Sequence of chain 1.A:
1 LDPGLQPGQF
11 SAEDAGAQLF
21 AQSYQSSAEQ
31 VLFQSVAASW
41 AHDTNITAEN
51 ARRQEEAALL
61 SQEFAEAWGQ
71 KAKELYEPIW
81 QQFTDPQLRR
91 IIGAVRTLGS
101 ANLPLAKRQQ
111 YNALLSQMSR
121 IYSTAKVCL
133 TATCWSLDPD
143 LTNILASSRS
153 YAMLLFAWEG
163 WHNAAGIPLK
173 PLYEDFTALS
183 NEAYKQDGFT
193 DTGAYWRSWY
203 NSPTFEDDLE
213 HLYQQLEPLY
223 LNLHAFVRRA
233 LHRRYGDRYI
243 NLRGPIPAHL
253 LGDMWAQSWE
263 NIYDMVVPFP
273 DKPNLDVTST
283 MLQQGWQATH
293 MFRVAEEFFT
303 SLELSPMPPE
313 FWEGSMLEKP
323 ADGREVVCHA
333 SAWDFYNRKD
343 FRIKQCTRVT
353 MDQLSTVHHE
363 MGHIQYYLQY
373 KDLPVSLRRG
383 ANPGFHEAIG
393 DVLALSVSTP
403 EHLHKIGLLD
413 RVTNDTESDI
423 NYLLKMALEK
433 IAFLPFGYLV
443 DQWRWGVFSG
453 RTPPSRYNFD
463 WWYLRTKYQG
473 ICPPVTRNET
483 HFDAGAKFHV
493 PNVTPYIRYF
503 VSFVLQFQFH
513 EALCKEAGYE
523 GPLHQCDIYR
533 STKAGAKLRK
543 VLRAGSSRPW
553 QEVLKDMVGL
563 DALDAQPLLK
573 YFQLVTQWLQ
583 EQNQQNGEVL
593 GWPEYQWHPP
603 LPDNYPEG

This small molecule binds to this protein.
Small molecule (SMILES): CC(=O)N[C@H]1[C@H](O[C@H]2[C@H](O)[C@@H](NC(C)=O)CO[C@@H]2CO[C@@H]2O[C@@H](C)[C@@H](O)[C@@H](O)[C@@H]2O)O[C@H](CO)[C@@H](O[C@@H]2O[C@H](CO)[C@@H](O)[C@H](O)[C@@H]2O)[C@@H]1O

Binding-site contacts:
Ligand atom O7 contacts residue ASN416 of chain 1.A at 3.3 Å (h-bond).
Ligand atom O3 contacts residue GLN527 of chain 1.A at 4.4 Å.
Ligand atom C2 contacts residue ASN416 of chain 1.A at 2.4 Å.
Ligand atom C8 contacts residue ASN416 of chain 1.A at 4.3 Å.
Ligand atom O6 contacts residue GLU522 of chain 1.A at 4.4 Å.
Ligand atom C3 contacts residue GLU522 of chain 1.A at 3.9 Å.
Ligand atom O6 contacts residue GLU522 of chain 1.A at 3.9 Å.
Ligand atom C2 contacts residue GLN527 of chain 1.A at 3.5 Å.
Ligand atom O4 contacts residue GLU522 of chain 1.A at 4.0 Å.
Ligand atom C1 contacts residue ASN416 of chain 1.A at 1.4 Å.
Ligand atom C3 contacts residue ASN416 of chain 1.A at 3.8 Å.
Ligand atom C4 contacts residue PRO524 of chain 1.A at 4.2 Å (hydrophobic).
Ligand atom O5 contacts residue ASN416 of chain 1.A at 2.4 Å (h-bond).
Ligand atom C8 contacts residue GLN527 of chain 1.A at 4.1 Å.
Ligand atom C4 contacts residue GLU522 of chain 1.A at 4.0 Å.
Ligand atom C3 contacts residue GLN527 of chain 1.A at 3.5 Å.
Ligand atom O3 contacts residue GLU522 of chain 1.A at 4.2 Å.
Ligand atom O3 contacts residue GLY523 of chain 1.A at 4.5 Å.
Ligand atom C1 contacts residue GLU522 of chain 1.A at 4.2 Å.
Ligand atom C7 contacts residue GLN527 of chain 1.A at 4.0 Å.
Ligand atom O5 contacts residue GLY523 of chain 1.A at 4.2 Å.
Ligand atom C2 contacts residue PRO524 of chain 1.A at 4.5 Å (hydrophobic).
Ligand atom O6 contacts residue GLY523 of chain 1.A at 4.0 Å.
Ligand atom O7 contacts residue PRO524 of chain 1.A at 3.4 Å.
Ligand atom C5 contacts residue ASN416 of chain 1.A at 3.6 Å.
Ligand atom C7 contacts residue ASN416 of chain 1.A at 3.2 Å.
Ligand atom N2 contacts residue GLN527 of chain 1.A at 3.0 Å (h-bond).
Ligand atom O3 contacts residue GLU522 of chain 1.A at 4.3 Å.
Ligand atom N2 contacts residue ASN416 of chain 1.A at 2.8 Å (h-bond).
Ligand atom C1 contacts residue PRO524 of chain 1.A at 4.4 Å (hydrophobic).
Ligand atom O5 contacts residue GLU522 of chain 1.A at 4.3 Å.
Ligand atom O3 contacts residue PRO524 of chain 1.A at 4.0 Å.
Ligand atom C8 contacts residue GLU403 of chain 1.A at 3.5 Å.
Ligand atom C1 contacts residue GLN527 of chain 1.A at 3.6 Å.
Ligand atom O4 contacts residue PRO524 of chain 1.A at 3.5 Å.
Ligand atom C3 contacts residue PRO524 of chain 1.A at 3.7 Å (hydrophobic).
Ligand atom C7 contacts residue PRO524 of chain 1.A at 4.3 Å (hydrophobic).
Ligand atom C4 contacts residue ASN416 of chain 1.A at 4.2 Å.